Sequence of chain 1.A:
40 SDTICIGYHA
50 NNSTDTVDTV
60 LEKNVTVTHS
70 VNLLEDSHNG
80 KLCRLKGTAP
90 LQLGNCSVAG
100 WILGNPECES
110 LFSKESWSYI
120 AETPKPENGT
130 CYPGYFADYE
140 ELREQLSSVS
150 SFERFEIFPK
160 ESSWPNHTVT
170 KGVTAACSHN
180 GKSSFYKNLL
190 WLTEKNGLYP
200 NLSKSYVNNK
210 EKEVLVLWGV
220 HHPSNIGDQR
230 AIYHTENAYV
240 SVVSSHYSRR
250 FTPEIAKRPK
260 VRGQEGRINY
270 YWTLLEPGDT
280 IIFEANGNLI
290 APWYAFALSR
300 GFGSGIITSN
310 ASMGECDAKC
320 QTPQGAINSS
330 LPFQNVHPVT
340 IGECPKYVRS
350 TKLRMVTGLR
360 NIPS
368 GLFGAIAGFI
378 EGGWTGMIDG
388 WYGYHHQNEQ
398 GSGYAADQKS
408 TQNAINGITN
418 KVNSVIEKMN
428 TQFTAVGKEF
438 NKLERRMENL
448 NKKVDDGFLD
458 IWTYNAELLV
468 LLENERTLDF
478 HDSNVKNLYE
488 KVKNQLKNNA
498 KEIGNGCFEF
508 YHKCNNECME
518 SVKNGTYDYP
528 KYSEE

A protein and the small-molecule ligand that binds it are described below.
Small molecule (SMILES): CC(=O)N[C@@H]1[C@@H](O)[C@H](O)[C@@H](CO)O[C@H]1O

Binding-site contacts:
Ligand atom O5 contacts residue ASN94 of chain 1.A at 2.4 Å (h-bond).
Ligand atom C1 contacts residue NAG1 of chain 1.J at 4.5 Å.
Ligand atom O6 contacts residue GLU126 of chain 1.A at 4.3 Å.
Ligand atom C6 contacts residue GLU126 of chain 1.A at 4.4 Å.
Ligand atom C6 contacts residue NAG1 of chain 1.J at 4.1 Å.
Ligand atom C6 contacts residue ASN94 of chain 1.A at 4.1 Å.
Ligand atom C3 contacts residue ASN94 of chain 1.A at 3.8 Å.
Ligand atom C2 contacts residue ASN94 of chain 1.A at 2.5 Å.
Ligand atom C4 contacts residue ASN94 of chain 1.A at 4.2 Å.
Ligand atom O5 contacts residue NAG1 of chain 1.J at 3.7 Å.
Ligand atom C7 contacts residue ASN94 of chain 1.A at 3.9 Å.
Ligand atom C5 contacts residue ASN94 of chain 1.A at 3.7 Å.
Ligand atom O6 contacts residue NAG1 of chain 1.J at 3.6 Å.
Ligand atom C5 contacts residue NAG1 of chain 1.J at 4.2 Å.
Ligand atom C1 contacts residue ASN94 of chain 1.A at 1.4 Å.
Ligand atom O6 contacts residue NAG2 of chain 1.J at 4.3 Å.
Ligand atom O7 contacts residue ASN94 of chain 1.A at 4.3 Å.
Ligand atom N2 contacts residue ASN94 of chain 1.A at 2.9 Å (h-bond).
Ligand atom C4 contacts residue NAG1 of chain 1.J at 4.2 Å.